Binding-site contacts:
Ligand atom N2 contacts residue ASN322 of chain 1.P at 2.9 Å (h-bond).
Ligand atom C7 contacts residue ASN322 of chain 1.P at 3.2 Å.
Ligand atom C8 contacts residue ASN322 of chain 1.P at 4.4 Å.
Ligand atom C2 contacts residue ASN322 of chain 1.P at 2.4 Å.
Ligand atom C4 contacts residue ASN322 of chain 1.P at 4.2 Å.
Ligand atom C5 contacts residue ASN322 of chain 1.P at 3.7 Å.
Ligand atom C1 contacts residue ASN322 of chain 1.P at 1.4 Å.
Ligand atom C3 contacts residue ASN322 of chain 1.P at 3.8 Å.
Ligand atom O7 contacts residue ASN322 of chain 1.P at 3.1 Å (h-bond).
Ligand atom O5 contacts residue ASN322 of chain 1.P at 2.4 Å (h-bond).

This protein binds this small molecule.
Small molecule (SMILES): CC(=O)N[C@@H]1[C@@H](O)[C@H](O)[C@@H](CO)O[C@H]1O

Sequence of chain 1.P:
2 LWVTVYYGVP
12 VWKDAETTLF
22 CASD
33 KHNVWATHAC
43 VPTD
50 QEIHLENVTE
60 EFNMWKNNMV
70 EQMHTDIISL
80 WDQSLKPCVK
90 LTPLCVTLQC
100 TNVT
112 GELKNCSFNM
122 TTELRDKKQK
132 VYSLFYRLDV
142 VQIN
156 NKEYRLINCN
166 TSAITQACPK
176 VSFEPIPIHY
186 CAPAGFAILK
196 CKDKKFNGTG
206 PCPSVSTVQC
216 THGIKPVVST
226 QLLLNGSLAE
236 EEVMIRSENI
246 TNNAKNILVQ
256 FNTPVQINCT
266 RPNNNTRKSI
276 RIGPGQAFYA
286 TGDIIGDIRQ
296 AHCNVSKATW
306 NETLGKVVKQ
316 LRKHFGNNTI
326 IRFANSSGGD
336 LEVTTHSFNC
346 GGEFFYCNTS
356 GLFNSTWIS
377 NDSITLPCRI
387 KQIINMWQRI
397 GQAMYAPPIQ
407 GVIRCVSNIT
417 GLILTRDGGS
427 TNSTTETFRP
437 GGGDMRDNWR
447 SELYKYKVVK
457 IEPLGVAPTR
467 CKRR